Sequence of chain 1.B:
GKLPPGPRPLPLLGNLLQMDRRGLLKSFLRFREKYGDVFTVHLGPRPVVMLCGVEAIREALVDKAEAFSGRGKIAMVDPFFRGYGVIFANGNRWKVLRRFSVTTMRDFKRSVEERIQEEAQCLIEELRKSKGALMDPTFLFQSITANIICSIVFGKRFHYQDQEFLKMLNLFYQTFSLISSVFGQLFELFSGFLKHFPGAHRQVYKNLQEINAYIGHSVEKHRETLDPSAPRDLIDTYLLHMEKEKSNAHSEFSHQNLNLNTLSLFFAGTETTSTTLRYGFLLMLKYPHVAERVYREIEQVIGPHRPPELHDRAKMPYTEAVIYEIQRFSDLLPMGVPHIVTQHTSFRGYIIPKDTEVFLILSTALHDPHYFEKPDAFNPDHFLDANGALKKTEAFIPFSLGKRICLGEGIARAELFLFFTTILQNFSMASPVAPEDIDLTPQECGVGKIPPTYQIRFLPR

A protein and the small-molecule ligand that binds it are described below.
Small molecule (SMILES): OC[C@H]1O[C@H](O[C@H]2[C@H](O)[C@@H](O)[C@H](OCCCCCC3CCCCC3)O[C@@H]2CO)[C@H](O)[C@@H](O)[C@@H]1O

Binding-site contacts:
Ligand atom C10 contacts residue LEU205 of chain 1.B at 4.2 Å (hydrophobic).
Ligand atom C2 contacts residue PHE204 of chain 1.B at 3.5 Å (hydrophobic).
Ligand atom C5 contacts residue LEU21 of chain 1.B at 3.9 Å (hydrophobic).
Ligand atom C2 contacts residue PHE201 of chain 1.B at 4.4 Å (hydrophobic).
Ligand atom C11 contacts residue PHE201 of chain 1.B at 3.7 Å (hydrophobic).
Ligand atom C3 contacts residue PHE204 of chain 1.B at 4.2 Å (hydrophobic).
Ligand atom C1 contacts residue PHE204 of chain 1.B at 4.4 Å (hydrophobic).
Ligand atom C6 contacts residue PHE204 of chain 1.B at 4.3 Å (hydrophobic).
Ligand atom C10 contacts residue PHE201 of chain 1.B at 4.3 Å (hydrophobic).
Ligand atom C1 contacts residue LEU20 of chain 1.B at 4.5 Å (hydrophobic).
Ligand atom C3 contacts residue PHE201 of chain 1.B at 4.4 Å (hydrophobic).
Ligand atom C5 contacts residue PHE201 of chain 1.B at 4.2 Å (hydrophobic).
Ligand atom C8 contacts residue LEU24 of chain 1.B at 4.2 Å (hydrophobic).
Ligand atom C4 contacts residue PHE201 of chain 1.B at 4.5 Å (hydrophobic).
Ligand atom C11 contacts residue PHE204 of chain 1.B at 4.2 Å (hydrophobic).
Ligand atom C4 contacts residue PHE204 of chain 1.B at 3.5 Å (hydrophobic).
Ligand atom C9 contacts residue LEU197 of chain 1.B at 4.5 Å (hydrophobic).